Sequence of chain 1.B:
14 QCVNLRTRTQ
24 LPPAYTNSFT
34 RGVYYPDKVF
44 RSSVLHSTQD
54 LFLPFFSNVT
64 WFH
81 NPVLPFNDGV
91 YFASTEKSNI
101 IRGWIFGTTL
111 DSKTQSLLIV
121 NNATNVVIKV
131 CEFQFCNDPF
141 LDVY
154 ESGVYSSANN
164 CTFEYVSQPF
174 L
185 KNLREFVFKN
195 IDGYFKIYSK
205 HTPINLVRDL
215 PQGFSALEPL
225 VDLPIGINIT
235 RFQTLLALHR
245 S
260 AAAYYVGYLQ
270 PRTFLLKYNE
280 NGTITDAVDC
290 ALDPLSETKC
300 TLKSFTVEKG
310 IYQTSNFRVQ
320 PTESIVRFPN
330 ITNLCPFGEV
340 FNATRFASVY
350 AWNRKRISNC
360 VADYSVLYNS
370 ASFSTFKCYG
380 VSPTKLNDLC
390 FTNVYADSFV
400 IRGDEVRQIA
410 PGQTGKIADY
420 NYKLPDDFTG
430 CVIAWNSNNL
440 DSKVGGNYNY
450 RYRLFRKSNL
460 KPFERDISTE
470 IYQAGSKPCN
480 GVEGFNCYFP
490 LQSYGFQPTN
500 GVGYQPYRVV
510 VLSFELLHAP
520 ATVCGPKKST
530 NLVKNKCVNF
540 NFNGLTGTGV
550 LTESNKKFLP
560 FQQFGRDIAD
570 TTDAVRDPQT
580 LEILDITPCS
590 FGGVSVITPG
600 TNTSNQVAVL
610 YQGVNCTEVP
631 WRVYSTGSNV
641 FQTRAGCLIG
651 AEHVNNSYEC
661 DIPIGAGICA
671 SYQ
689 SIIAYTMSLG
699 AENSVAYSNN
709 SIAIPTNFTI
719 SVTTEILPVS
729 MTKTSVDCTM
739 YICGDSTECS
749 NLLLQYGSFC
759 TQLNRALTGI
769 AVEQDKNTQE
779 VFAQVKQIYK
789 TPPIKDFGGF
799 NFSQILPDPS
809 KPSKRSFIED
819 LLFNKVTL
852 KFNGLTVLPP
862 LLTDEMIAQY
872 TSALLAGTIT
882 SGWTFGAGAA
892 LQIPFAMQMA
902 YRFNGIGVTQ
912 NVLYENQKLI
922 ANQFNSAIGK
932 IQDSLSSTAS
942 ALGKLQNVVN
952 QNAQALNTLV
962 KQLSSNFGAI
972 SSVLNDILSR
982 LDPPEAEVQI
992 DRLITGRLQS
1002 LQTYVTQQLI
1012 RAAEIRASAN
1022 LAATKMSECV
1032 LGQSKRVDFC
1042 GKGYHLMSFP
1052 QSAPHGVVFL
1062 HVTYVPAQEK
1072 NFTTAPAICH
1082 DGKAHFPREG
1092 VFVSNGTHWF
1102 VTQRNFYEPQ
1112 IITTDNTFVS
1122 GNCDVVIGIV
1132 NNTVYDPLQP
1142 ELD

Binding-site contacts:
Ligand atom C3 contacts residue ASN715 of chain 1.B at 3.8 Å.
Ligand atom N2 contacts residue ASN715 of chain 1.B at 2.9 Å (h-bond).
Ligand atom C7 contacts residue ASN715 of chain 1.B at 3.5 Å.
Ligand atom O7 contacts residue ASN715 of chain 1.B at 3.7 Å.
Ligand atom C7 contacts residue LEU920 of chain 1.B at 4.0 Å (hydrophobic).
Ligand atom C5 contacts residue LEU920 of chain 1.B at 4.2 Å (hydrophobic).
Ligand atom C8 contacts residue LEU920 of chain 1.B at 4.0 Å (hydrophobic).
Ligand atom O5 contacts residue ASN715 of chain 1.B at 2.3 Å (h-bond).
Ligand atom C6 contacts residue GLN924 of chain 1.B at 4.4 Å.
Ligand atom C2 contacts residue ASN715 of chain 1.B at 2.4 Å.
Ligand atom C5 contacts residue ASN715 of chain 1.B at 3.6 Å.
Ligand atom O7 contacts residue LEU920 of chain 1.B at 3.9 Å.
Ligand atom C4 contacts residue ASN715 of chain 1.B at 4.2 Å.
Ligand atom O7 contacts residue GLN1069 of chain 1.B at 3.9 Å.
Ligand atom C1 contacts residue ASN715 of chain 1.B at 1.4 Å.
Ligand atom O4 contacts residue LEU920 of chain 1.B at 4.3 Å.
Ligand atom C6 contacts residue LEU920 of chain 1.B at 4.5 Å (hydrophobic).

This protein binds this small molecule.
Small molecule (SMILES): CC(=O)N[C@H]1[C@H](O[C@H]2[C@H](O)[C@@H](NC(C)=O)CO[C@@H]2CO)O[C@H](CO)[C@@H](O)[C@@H]1O